Sequence of chain 1.D:
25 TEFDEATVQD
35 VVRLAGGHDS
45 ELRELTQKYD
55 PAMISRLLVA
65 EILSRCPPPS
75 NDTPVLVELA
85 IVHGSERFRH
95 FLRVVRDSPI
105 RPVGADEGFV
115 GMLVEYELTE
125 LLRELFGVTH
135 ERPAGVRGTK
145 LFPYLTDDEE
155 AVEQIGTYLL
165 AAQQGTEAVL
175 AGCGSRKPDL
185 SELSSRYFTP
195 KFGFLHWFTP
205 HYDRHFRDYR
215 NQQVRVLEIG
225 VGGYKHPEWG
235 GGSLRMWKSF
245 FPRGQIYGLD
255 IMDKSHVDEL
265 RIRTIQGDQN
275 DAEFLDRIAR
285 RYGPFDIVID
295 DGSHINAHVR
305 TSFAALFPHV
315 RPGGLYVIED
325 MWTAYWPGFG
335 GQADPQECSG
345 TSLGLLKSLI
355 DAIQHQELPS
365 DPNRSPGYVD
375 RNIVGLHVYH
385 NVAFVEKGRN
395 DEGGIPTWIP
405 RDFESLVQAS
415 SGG

A protein and the small-molecule ligand that binds it are described below.
Small molecule (SMILES): CC[C@H]1OC(=O)/C=C/[C@H](C)[C@@H](O[C@@H]2O[C@H](C)C[C@H](N(C)C)[C@H]2O)[C@@H](C)C[C@@H](C)C(=O)/C=C/C=C/[C@@H]1CO[C@@H]1O[C@H](C)[C@@H](O)[C@@H](O)[C@H]1O

Binding-site contacts:
Ligand atom OAJ contacts residue PRO194 of chain 1.A at 3.6 Å.
Ligand atom CAU contacts residue ILE403 of chain 1.D at 3.5 Å (hydrophobic).
Ligand atom CBM contacts residue HIS200 of chain 1.A at 3.5 Å.
Ligand atom OAK contacts residue MG1 of chain 1.E at 3.5 Å.
Ligand atom CBL contacts residue ASP324 of chain 1.A at 3.6 Å.
Ligand atom CBM contacts residue ASP324 of chain 1.A at 3.6 Å.
Ligand atom OAK contacts residue ASP324 of chain 1.A at 2.7 Å (salt-bridge).
Ligand atom OBB contacts residue TYR228 of chain 1.A at 3.8 Å.
Ligand atom CBQ contacts residue TYR228 of chain 1.A at 3.5 Å (hydrophobic).
Ligand atom CAO contacts residue PRO194 of chain 1.A at 3.6 Å (hydrophobic).
Ligand atom CBN contacts residue MG1 of chain 1.E at 3.2 Å.
Ligand atom CBH contacts residue PHE192 of chain 1.A at 3.6 Å (hydrophobic).
Ligand atom OAN contacts residue GLY160 of chain 1.C at 3.5 Å (h-bond).
Ligand atom CBE contacts residue PHE192 of chain 1.A at 3.7 Å (hydrophobic).
Ligand atom CBL contacts residue HIS200 of chain 1.A at 3.8 Å.
Ligand atom OAK contacts residue HIS298 of chain 1.A at 3.0 Å (h-bond).
Ligand atom CBG contacts residue TRP233 of chain 1.A at 3.8 Å (hydrophobic).
Ligand atom CBJ contacts residue TRP326 of chain 1.A at 3.8 Å (hydrophobic).
Ligand atom OAM contacts residue HIS298 of chain 1.A at 2.9 Å (h-bond).
Ligand atom CAF contacts residue LEU199 of chain 1.A at 3.9 Å (hydrophobic).
Ligand atom CBL contacts residue TRP326 of chain 1.A at 3.8 Å (hydrophobic).
Ligand atom OAK contacts residue TRP326 of chain 1.A at 3.3 Å (h-bond).
Ligand atom CAV contacts residue LEU410 of chain 1.D at 3.8 Å (hydrophobic).
Ligand atom CBM contacts residue MG1 of chain 1.E at 3.1 Å.
Ligand atom CAD contacts residue GLN167 of chain 1.C at 3.6 Å.
Ligand atom OAI contacts residue SER414 of chain 1.D at 3.8 Å.
Ligand atom OAJ contacts residue PHE192 of chain 1.A at 3.0 Å (h-bond).
Ligand atom CBP contacts residue SER414 of chain 1.D at 3.4 Å.
Ligand atom OAM contacts residue ASP324 of chain 1.A at 3.6 Å (salt-bridge).
Ligand atom OAL contacts residue MG1 of chain 1.E at 2.1 Å.
Ligand atom CAA contacts residue ALA413 of chain 1.D at 3.3 Å (hydrophobic).
Ligand atom OAL contacts residue HIS200 of chain 1.A at 2.9 Å (h-bond).
Ligand atom CBL contacts residue MG1 of chain 1.E at 3.9 Å.
Ligand atom OAL contacts residue ASP324 of chain 1.A at 2.7 Å (salt-bridge).
Ligand atom OBB contacts residue LEU410 of chain 1.D at 3.4 Å.
Ligand atom CAF contacts residue ILE403 of chain 1.D at 3.7 Å (hydrophobic).
Ligand atom CAV contacts residue SER414 of chain 1.D at 3.4 Å.
Ligand atom OAM contacts residue ASP295 of chain 1.A at 3.7 Å.
Ligand atom OAM contacts residue MG1 of chain 1.E at 2.4 Å.
Ligand atom CAU contacts residue SER414 of chain 1.D at 3.5 Å.

Sequence of chain 1.C:
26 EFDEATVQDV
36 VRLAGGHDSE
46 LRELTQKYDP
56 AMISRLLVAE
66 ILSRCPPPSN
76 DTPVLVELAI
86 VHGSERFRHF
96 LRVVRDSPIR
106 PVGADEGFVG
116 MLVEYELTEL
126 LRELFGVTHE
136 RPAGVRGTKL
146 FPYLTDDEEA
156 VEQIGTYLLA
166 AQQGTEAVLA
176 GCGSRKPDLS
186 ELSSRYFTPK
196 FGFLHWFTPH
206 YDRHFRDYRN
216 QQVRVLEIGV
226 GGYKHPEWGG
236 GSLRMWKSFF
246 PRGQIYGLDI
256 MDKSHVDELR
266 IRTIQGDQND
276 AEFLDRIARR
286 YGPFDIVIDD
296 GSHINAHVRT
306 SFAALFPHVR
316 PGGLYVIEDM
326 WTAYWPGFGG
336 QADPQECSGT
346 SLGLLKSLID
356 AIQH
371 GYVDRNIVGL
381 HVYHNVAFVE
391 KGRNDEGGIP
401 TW

Sequence of chain 1.A:
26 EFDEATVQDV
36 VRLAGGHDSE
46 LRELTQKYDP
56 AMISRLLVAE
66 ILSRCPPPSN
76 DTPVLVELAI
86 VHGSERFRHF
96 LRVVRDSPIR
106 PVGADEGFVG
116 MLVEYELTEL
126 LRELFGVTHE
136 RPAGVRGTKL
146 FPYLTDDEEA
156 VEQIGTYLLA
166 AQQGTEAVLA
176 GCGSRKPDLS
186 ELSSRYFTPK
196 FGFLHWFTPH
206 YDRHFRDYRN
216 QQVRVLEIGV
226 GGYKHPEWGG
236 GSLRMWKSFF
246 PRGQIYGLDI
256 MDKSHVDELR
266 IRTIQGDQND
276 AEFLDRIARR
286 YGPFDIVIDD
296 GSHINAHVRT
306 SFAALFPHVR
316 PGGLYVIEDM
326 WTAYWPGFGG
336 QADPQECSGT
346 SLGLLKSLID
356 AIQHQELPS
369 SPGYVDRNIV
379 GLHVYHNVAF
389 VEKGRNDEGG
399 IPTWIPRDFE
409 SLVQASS